Sequence of chain 1.B:
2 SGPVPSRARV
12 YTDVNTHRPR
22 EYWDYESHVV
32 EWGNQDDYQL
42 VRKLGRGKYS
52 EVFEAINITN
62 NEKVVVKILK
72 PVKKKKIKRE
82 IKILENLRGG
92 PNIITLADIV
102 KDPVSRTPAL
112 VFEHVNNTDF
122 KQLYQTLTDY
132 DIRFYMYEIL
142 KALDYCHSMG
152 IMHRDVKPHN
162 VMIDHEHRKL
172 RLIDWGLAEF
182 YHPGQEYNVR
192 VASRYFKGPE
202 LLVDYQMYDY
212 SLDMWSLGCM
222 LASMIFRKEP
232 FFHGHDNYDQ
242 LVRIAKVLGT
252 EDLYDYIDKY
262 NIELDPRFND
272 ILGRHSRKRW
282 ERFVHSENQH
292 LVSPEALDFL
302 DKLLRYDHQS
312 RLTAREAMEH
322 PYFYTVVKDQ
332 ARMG

Binding-site contacts:
Ligand atom BR9 contacts residue GLU114 of chain 1.B at 4.1 Å.
Ligand atom BR9 contacts residue PHE113 of chain 1.B at 3.9 Å.
Ligand atom C10 contacts residue PHE113 of chain 1.B at 3.6 Å (hydrophobic).
Ligand atom N01 contacts residue LYS68 of chain 1.B at 3.6 Å.
Ligand atom CL7 contacts residue MET163 of chain 1.B at 4.2 Å.
Ligand atom N05 contacts residue VAL53 of chain 1.B at 4.1 Å.
Ligand atom N05 contacts residue ILE174 of chain 1.B at 3.4 Å.
Ligand atom C08 contacts residue VAL66 of chain 1.B at 4.1 Å (hydrophobic).
Ligand atom CL7 contacts residue VAL53 of chain 1.B at 3.9 Å.
Ligand atom CL7 contacts residue ARG47 of chain 1.B at 4.4 Å.
Ligand atom C06 contacts residue VAL66 of chain 1.B at 4.1 Å (hydrophobic).
Ligand atom N05 contacts residue ARG47 of chain 1.B at 4.5 Å.
Ligand atom C08 contacts residue PHE113 of chain 1.B at 4.2 Å (hydrophobic).
Ligand atom N03 contacts residue ILE174 of chain 1.B at 4.2 Å.
Ligand atom C06 contacts residue VAL53 of chain 1.B at 4.2 Å (hydrophobic).
Ligand atom C11 contacts residue LYS68 of chain 1.B at 4.3 Å.
Ligand atom C08 contacts residue ILE174 of chain 1.B at 4.0 Å (hydrophobic).
Ligand atom C04 contacts residue ILE174 of chain 1.B at 3.7 Å (hydrophobic).
Ligand atom C10 contacts residue ILE174 of chain 1.B at 3.9 Å (hydrophobic).
Ligand atom N02 contacts residue LYS68 of chain 1.B at 2.9 Å (salt-bridge).
Ligand atom BR9 contacts residue ILE174 of chain 1.B at 4.4 Å.
Ligand atom N01 contacts residue ILE174 of chain 1.B at 4.3 Å.
Ligand atom N01 contacts residue PHE113 of chain 1.B at 3.7 Å.
Ligand atom N02 contacts residue ASP175 of chain 1.B at 3.2 Å.
Ligand atom N01 contacts residue ASP175 of chain 1.B at 3.3 Å (salt-bridge).
Ligand atom C10 contacts residue ILE95 of chain 1.B at 4.4 Å (hydrophobic).
Ligand atom C11 contacts residue ILE174 of chain 1.B at 3.9 Å (hydrophobic).
Ligand atom CL7 contacts residue VAL116 of chain 1.B at 4.5 Å.
Ligand atom N03 contacts residue LYS68 of chain 1.B at 3.9 Å.
Ligand atom BR9 contacts residue VAL116 of chain 1.B at 3.7 Å.
Ligand atom CL7 contacts residue ILE174 of chain 1.B at 4.3 Å.
Ligand atom BR9 contacts residue ILE95 of chain 1.B at 3.7 Å.
Ligand atom C06 contacts residue ILE174 of chain 1.B at 3.7 Å (hydrophobic).
Ligand atom C11 contacts residue PHE113 of chain 1.B at 3.9 Å (hydrophobic).
Ligand atom C11 contacts residue ASP175 of chain 1.B at 3.9 Å.
Ligand atom CL7 contacts residue VAL66 of chain 1.B at 3.9 Å.
Ligand atom C04 contacts residue ASP175 of chain 1.B at 4.3 Å.
Ligand atom N03 contacts residue ASP175 of chain 1.B at 3.9 Å.
Ligand atom C04 contacts residue LYS68 of chain 1.B at 4.4 Å.
Ligand atom BR9 contacts residue VAL66 of chain 1.B at 3.8 Å.

A small-molecule ligand and the protein it binds are described below.
Small molecule (SMILES): Clc1nc2nn[nH]c2cc1Br